A small-molecule ligand and the protein it binds are described below.
Small molecule (SMILES): C[C@H](O)[C@H](N)[C@@H]1O[C@](O)(C(=O)O)C[C@H](O)[C@@H]1N

Binding-site contacts:
Ligand atom C8 contacts residue ARG413 of chain 1.U at 4.2 Å.
Ligand atom O6 contacts residue SER418 of chain 1.U at 2.5 Å (h-bond).
Ligand atom C6 contacts residue VAL419 of chain 1.U at 4.1 Å (hydrophobic).
Ligand atom C3 contacts residue VAL419 of chain 1.U at 3.4 Å (hydrophobic).
Ligand atom C3 contacts residue SER418 of chain 1.U at 2.6 Å.
Ligand atom C4 contacts residue VAL419 of chain 1.U at 4.4 Å (hydrophobic).
Ligand atom O1B contacts residue ARG413 of chain 1.U at 2.9 Å (salt-bridge).
Ligand atom C4 contacts residue SER418 of chain 1.U at 3.8 Å.
Ligand atom N7 contacts residue ARG413 of chain 1.U at 4.4 Å.
Ligand atom O1B contacts residue SER415 of chain 1.U at 4.2 Å.
Ligand atom O1A contacts residue SER418 of chain 1.U at 2.2 Å (h-bond).
Ligand atom C7 contacts residue ARG413 of chain 1.U at 4.0 Å.
Ligand atom C9 contacts residue ARG413 of chain 1.U at 3.3 Å.
Ligand atom C2 contacts residue VAL419 of chain 1.U at 3.7 Å (hydrophobic).
Ligand atom C3 contacts residue SER421 of chain 1.U at 4.2 Å.
Ligand atom O6 contacts residue VAL419 of chain 1.U at 4.0 Å.
Ligand atom C2 contacts residue SER418 of chain 1.U at 1.4 Å.
Ligand atom O4 contacts residue SER418 of chain 1.U at 4.2 Å.
Ligand atom C6 contacts residue SER418 of chain 1.U at 3.8 Å.
Ligand atom O1A contacts residue SER421 of chain 1.U at 3.7 Å.
Ligand atom C4 contacts residue GLY420 of chain 1.U at 4.0 Å.
Ligand atom C3 contacts residue GLY420 of chain 1.U at 3.4 Å.
Ligand atom O1B contacts residue SER418 of chain 1.U at 2.6 Å (h-bond).
Ligand atom O8 contacts residue SER418 of chain 1.U at 4.4 Å.
Ligand atom C1 contacts residue ARG413 of chain 1.U at 4.1 Å.
Ligand atom O1A contacts residue GLY416 of chain 1.U at 4.2 Å.
Ligand atom C5 contacts residue SER418 of chain 1.U at 4.3 Å.
Ligand atom O8 contacts residue VAL419 of chain 1.U at 3.8 Å.
Ligand atom C1 contacts residue SER418 of chain 1.U at 1.7 Å.

Sequence of chain 1.U:
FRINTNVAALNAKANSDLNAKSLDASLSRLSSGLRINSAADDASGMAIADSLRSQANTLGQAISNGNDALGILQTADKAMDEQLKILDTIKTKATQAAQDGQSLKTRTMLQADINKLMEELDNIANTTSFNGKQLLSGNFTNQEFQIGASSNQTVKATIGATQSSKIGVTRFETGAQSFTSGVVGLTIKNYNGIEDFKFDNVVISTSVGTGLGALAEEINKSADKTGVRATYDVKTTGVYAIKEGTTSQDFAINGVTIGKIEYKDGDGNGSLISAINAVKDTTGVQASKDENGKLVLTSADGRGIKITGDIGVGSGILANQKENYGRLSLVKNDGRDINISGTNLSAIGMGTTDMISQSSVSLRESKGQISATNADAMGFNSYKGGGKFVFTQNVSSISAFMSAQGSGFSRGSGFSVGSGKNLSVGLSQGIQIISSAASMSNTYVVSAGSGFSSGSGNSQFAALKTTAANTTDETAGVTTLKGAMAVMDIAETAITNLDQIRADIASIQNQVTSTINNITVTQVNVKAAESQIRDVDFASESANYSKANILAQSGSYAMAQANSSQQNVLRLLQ